Binding-site contacts:
Ligand atom CG contacts residue GLU63 of chain 1.A at 3.4 Å.
Ligand atom OG contacts residue ASN70 of chain 1.A at 3.5 Å (h-bond).
Ligand atom C contacts residue TYR84 of chain 1.A at 3.5 Å (hydrophobic).
Ligand atom O contacts residue ARG62 of chain 1.A at 3.0 Å (salt-bridge).
Ligand atom O contacts residue TYR7 of chain 1.A at 3.5 Å.
Ligand atom OXT contacts residue THR143 of chain 1.A at 2.6 Å (h-bond).
Ligand atom N contacts residue ASN70 of chain 1.A at 3.0 Å (h-bond).
Ligand atom N contacts residue TYR99 of chain 1.A at 3.2 Å (h-bond).
Ligand atom O contacts residue ASN80 of chain 1.A at 2.9 Å (h-bond).
Ligand atom CA contacts residue TYR7 of chain 1.A at 3.1 Å (hydrophobic).
Ligand atom C contacts residue TYR7 of chain 1.A at 3.2 Å (hydrophobic).
Ligand atom OG contacts residue TYR74 of chain 1.A at 3.0 Å (h-bond).
Ligand atom O contacts residue THR73 of chain 1.A at 3.4 Å (h-bond).
Ligand atom CD1 contacts residue GLU152 of chain 1.A at 3.6 Å.
Ligand atom CA contacts residue SER77 of chain 1.A at 3.4 Å.
Ligand atom O contacts residue LYS146 of chain 1.A at 2.9 Å (salt-bridge).
Ligand atom CD1 contacts residue TYR159 of chain 1.A at 3.5 Å (hydrophobic).
Ligand atom CG2 contacts residue TYR99 of chain 1.A at 3.6 Å (hydrophobic).
Ligand atom CZ contacts residue SER116 of chain 1.A at 3.3 Å.
Ligand atom CD2 contacts residue TYR7 of chain 1.A at 3.5 Å (hydrophobic).
Ligand atom O contacts residue TYR84 of chain 1.A at 3.3 Å (h-bond).
Ligand atom CD1 contacts residue SER77 of chain 1.A at 3.5 Å.
Ligand atom N contacts residue GLU63 of chain 1.A at 2.9 Å (salt-bridge).
Ligand atom OXT contacts residue TYR84 of chain 1.A at 2.9 Å (h-bond).
Ligand atom CD2 contacts residue TYR9 of chain 1.A at 3.4 Å (hydrophobic).
Ligand atom CD1 contacts residue MET45 of chain 1.A at 3.5 Å (hydrophobic).
Ligand atom N contacts residue TYR7 of chain 1.A at 2.9 Å (h-bond).
Ligand atom CA contacts residue GLU63 of chain 1.A at 3.4 Å.
Ligand atom CD2 contacts residue TYR99 of chain 1.A at 3.4 Å (hydrophobic).
Ligand atom O contacts residue TRP147 of chain 1.A at 3.0 Å (h-bond).
Ligand atom CB contacts residue THR69 of chain 1.A at 3.5 Å.
Ligand atom CA contacts residue TYR171 of chain 1.A at 3.5 Å (hydrophobic).
Ligand atom N contacts residue TYR7 of chain 1.A at 3.6 Å (h-bond).
Ligand atom O contacts residue ILE66 of chain 1.A at 3.6 Å.
Ligand atom N contacts residue TYR171 of chain 1.A at 2.8 Å (h-bond).
Ligand atom CD1 contacts residue TRP147 of chain 1.A at 3.5 Å (hydrophobic).
Ligand atom CB contacts residue TYR74 of chain 1.A at 3.5 Å (hydrophobic).
Ligand atom O contacts residue TYR159 of chain 1.A at 2.6 Å (h-bond).
Ligand atom CB contacts residue TRP167 of chain 1.A at 3.4 Å (hydrophobic).
Ligand atom N contacts residue SER77 of chain 1.A at 2.9 Å (h-bond).

This protein binds this small molecule.
Small molecule (SMILES): CC[C@H](C)[C@H](NC(=O)[C@H](CC(C)C)NC(=O)[C@H](C)N)C(=O)NCC(=O)N[C@@H](C)C(=O)N[C@@H](CO)C(=O)N[C@H](C(=O)N[C@@H](CS)C(=O)N[C@@H](Cc1ccccc1)C(=O)O)[C@@H](C)CC

Sequence of chain 1.A:
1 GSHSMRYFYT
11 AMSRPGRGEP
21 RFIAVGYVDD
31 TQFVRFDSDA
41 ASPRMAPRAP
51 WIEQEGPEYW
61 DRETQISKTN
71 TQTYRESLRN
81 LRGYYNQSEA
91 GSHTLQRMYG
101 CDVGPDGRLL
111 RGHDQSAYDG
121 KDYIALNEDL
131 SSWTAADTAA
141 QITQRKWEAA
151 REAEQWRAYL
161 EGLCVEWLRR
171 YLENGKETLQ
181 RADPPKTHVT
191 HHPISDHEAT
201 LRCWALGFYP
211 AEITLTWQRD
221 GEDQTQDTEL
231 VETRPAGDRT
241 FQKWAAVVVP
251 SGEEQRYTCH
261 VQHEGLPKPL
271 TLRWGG